Binding-site contacts:
Ligand atom C1 contacts residue TYR52 of chain 1.A at 3.5 Å (hydrophobic).
Ligand atom C3 contacts residue TYR101 of chain 1.A at 3.5 Å (hydrophobic).
Ligand atom O35 contacts residue GLY255 of chain 1.A at 3.7 Å.
Ligand atom O35 contacts residue TYR260 of chain 1.A at 4.0 Å.
Ligand atom O3 contacts residue TYR101 of chain 1.A at 2.9 Å (h-bond).
Ligand atom C25 contacts residue TYR65 of chain 1.A at 3.6 Å (hydrophobic).
Ligand atom C12 contacts residue NAP1 of chain 1.B at 3.6 Å.
Ligand atom O35 contacts residue GLN256 of chain 1.A at 3.0 Å (h-bond).
Ligand atom C12 contacts residue TYR52 of chain 1.A at 3.7 Å (hydrophobic).
Ligand atom C26 contacts residue NAP1 of chain 1.B at 3.2 Å.
Ligand atom C22 contacts residue TYR266 of chain 1.A at 4.0 Å (hydrophobic).
Ligand atom C20 contacts residue TYR260 of chain 1.A at 4.0 Å (hydrophobic).
Ligand atom C33 contacts residue GLN256 of chain 1.A at 3.9 Å.
Ligand atom C19 contacts residue VAL290 of chain 1.A at 4.0 Å (hydrophobic).
Ligand atom C11 contacts residue NAP1 of chain 1.B at 4.0 Å.
Ligand atom C24 contacts residue PHE100 of chain 1.A at 4.1 Å (hydrophobic).
Ligand atom C33 contacts residue TYR260 of chain 1.A at 3.5 Å (hydrophobic).
Ligand atom O34 contacts residue TYR260 of chain 1.A at 2.6 Å (h-bond).
Ligand atom O34 contacts residue NAP1 of chain 1.B at 2.7 Å (h-bond).
Ligand atom C15 contacts residue LEU289 of chain 1.A at 3.8 Å (hydrophobic).
Ligand atom C7 contacts residue TYR65 of chain 1.A at 3.9 Å (hydrophobic).
Ligand atom C21 contacts residue TYR260 of chain 1.A at 3.9 Å (hydrophobic).
Ligand atom C23 contacts residue TYR266 of chain 1.A at 3.4 Å (hydrophobic).
Ligand atom O11 contacts residue NAP1 of chain 1.B at 3.4 Å.
Ligand atom C33 contacts residue NAP1 of chain 1.B at 3.6 Å.
Ligand atom C34 contacts residue TYR260 of chain 1.A at 3.5 Å (hydrophobic).
Ligand atom C11 contacts residue TYR52 of chain 1.A at 3.7 Å (hydrophobic).
Ligand atom C2 contacts residue TYR52 of chain 1.A at 3.8 Å (hydrophobic).
Ligand atom C28 contacts residue CYS254 of chain 1.A at 3.6 Å (hydrophobic).
Ligand atom O3 contacts residue PHE100 of chain 1.A at 3.5 Å.
Ligand atom C34 contacts residue CYS55 of chain 1.A at 3.7 Å (hydrophobic).
Ligand atom C28 contacts residue PHE288 of chain 1.A at 4.0 Å (hydrophobic).
Ligand atom C28 contacts residue NAP1 of chain 1.B at 3.3 Å.
Ligand atom C27 contacts residue ILE66 of chain 1.A at 3.9 Å (hydrophobic).
Ligand atom C25 contacts residue TYR101 of chain 1.A at 3.5 Å (hydrophobic).
Ligand atom C24 contacts residue LEU291 of chain 1.A at 3.8 Å (hydrophobic).
Ligand atom C20 contacts residue NAP1 of chain 1.B at 3.8 Å.
Ligand atom O11 contacts residue TYR52 of chain 1.A at 3.5 Å.
Ligand atom O35 contacts residue NAP1 of chain 1.B at 3.9 Å.
Ligand atom C18 contacts residue NAP1 of chain 1.B at 4.0 Å.

This protein binds this small molecule.
Small molecule (SMILES): CC1(C)[C@@H](O)CC[C@]2(C)[C@H]3C(=O)C=C4[C@@H]5C[C@@](C)(C(=O)O)CC[C@]5(C)CC[C@@]4(C)[C@]3(C)CC[C@@H]12

Sequence of chain 1.A:
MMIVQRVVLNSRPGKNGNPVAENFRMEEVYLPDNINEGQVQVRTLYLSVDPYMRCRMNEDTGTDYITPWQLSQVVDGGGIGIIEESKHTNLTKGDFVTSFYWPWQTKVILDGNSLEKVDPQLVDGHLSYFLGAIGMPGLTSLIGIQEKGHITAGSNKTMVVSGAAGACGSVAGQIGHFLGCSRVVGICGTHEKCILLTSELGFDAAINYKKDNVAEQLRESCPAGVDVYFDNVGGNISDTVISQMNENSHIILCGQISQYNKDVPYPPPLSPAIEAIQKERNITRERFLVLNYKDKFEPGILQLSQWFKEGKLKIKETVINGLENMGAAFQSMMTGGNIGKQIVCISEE